Binding-site contacts:
Ligand atom OE1 contacts residue PHE86 of chain 1.J at 3.4 Å.
Ligand atom CD contacts residue TRP64 of chain 1.J at 3.5 Å (hydrophobic).
Ligand atom CB contacts residue TRP64 of chain 1.J at 3.9 Å (hydrophobic).
Ligand atom CD contacts residue TRP70 of chain 1.J at 3.6 Å (hydrophobic).
Ligand atom CA contacts residue TRP64 of chain 1.J at 4.1 Å (hydrophobic).
Ligand atom CA contacts residue TRP70 of chain 1.J at 4.2 Å (hydrophobic).
Ligand atom OE1 contacts residue TRP64 of chain 1.J at 3.1 Å (h-bond).
Ligand atom OAC contacts residue TRP64 of chain 1.J at 4.3 Å.
Ligand atom OAD contacts residue HIS62 of chain 1.J at 3.9 Å.
Ligand atom CG contacts residue TRP70 of chain 1.J at 3.5 Å (hydrophobic).
Ligand atom OE1 contacts residue SER63 of chain 1.J at 3.6 Å.
Ligand atom NE2 contacts residue TRP64 of chain 1.J at 3.0 Å (h-bond).
Ligand atom CD contacts residue SER63 of chain 1.J at 4.3 Å.
Ligand atom OAD contacts residue TRP70 of chain 1.J at 3.5 Å.
Ligand atom CB contacts residue TRP84 of chain 1.J at 3.3 Å (hydrophobic).
Ligand atom CD contacts residue PHE86 of chain 1.J at 4.2 Å (hydrophobic).
Ligand atom NE2 contacts residue SER63 of chain 1.J at 4.2 Å.
Ligand atom O contacts residue HIS62 of chain 1.J at 3.5 Å.
Ligand atom OAC contacts residue TRP84 of chain 1.J at 3.8 Å.
Ligand atom OE1 contacts residue HIS62 of chain 1.J at 3.9 Å.
Ligand atom CD contacts residue HIS62 of chain 1.J at 3.9 Å.
Ligand atom CG contacts residue TRP64 of chain 1.J at 4.3 Å (hydrophobic).
Ligand atom NE2 contacts residue HIS62 of chain 1.J at 2.9 Å (h-bond).
Ligand atom OE1 contacts residue TRP70 of chain 1.J at 3.5 Å.
Ligand atom NE2 contacts residue TRP70 of chain 1.J at 4.2 Å.
Ligand atom CB contacts residue TRP70 of chain 1.J at 4.4 Å (hydrophobic).
Ligand atom C contacts residue HIS62 of chain 1.J at 3.6 Å.
Ligand atom O contacts residue TRP64 of chain 1.J at 3.1 Å (h-bond).
Ligand atom CAO contacts residue TRP70 of chain 1.J at 4.4 Å (hydrophobic).
Ligand atom OAD contacts residue VAL61 of chain 1.J at 3.8 Å.
Ligand atom C contacts residue TRP64 of chain 1.J at 3.3 Å (hydrophobic).
Ligand atom CG contacts residue PHE86 of chain 1.J at 4.3 Å (hydrophobic).
Ligand atom CG contacts residue TRP84 of chain 1.J at 3.7 Å (hydrophobic).

A small-molecule ligand and the protein it binds are described below.
Small molecule (SMILES): O=C1CC[C@@H](N2C(=O)c3ccccc3C2=O)C(=O)N1

Sequence of chain 1.J:
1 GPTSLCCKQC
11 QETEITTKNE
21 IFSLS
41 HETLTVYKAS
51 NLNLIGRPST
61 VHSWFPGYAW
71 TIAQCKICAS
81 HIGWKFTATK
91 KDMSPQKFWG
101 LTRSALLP